Sequence of chain 1.A:
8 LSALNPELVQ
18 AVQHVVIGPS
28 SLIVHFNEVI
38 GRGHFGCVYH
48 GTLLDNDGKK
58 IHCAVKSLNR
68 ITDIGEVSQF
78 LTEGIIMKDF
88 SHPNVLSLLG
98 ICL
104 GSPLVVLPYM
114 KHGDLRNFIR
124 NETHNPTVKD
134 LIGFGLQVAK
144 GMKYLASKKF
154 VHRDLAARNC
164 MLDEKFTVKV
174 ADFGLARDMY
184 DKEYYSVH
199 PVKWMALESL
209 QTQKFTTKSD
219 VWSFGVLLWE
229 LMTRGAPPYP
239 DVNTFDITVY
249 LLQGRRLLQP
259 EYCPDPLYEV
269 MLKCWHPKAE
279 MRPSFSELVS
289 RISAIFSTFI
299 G

Binding-site contacts:
Ligand atom C2 contacts residue PHE42 of chain 1.A at 3.6 Å (hydrophobic).
Ligand atom C5 contacts residue MET164 of chain 1.A at 4.1 Å (hydrophobic).
Ligand atom C contacts residue ALA179 of chain 1.A at 3.8 Å (hydrophobic).
Ligand atom C3 contacts residue MET164 of chain 1.A at 3.7 Å (hydrophobic).
Ligand atom N contacts residue MET113 of chain 1.A at 2.9 Å (h-bond).
Ligand atom C7 contacts residue MET113 of chain 1.A at 3.8 Å (hydrophobic).
Ligand atom C4 contacts residue MET164 of chain 1.A at 3.6 Å (hydrophobic).
Ligand atom C7 contacts residue PRO111 of chain 1.A at 3.1 Å (hydrophobic).
Ligand atom C contacts residue LEU110 of chain 1.A at 3.6 Å (hydrophobic).
Ligand atom C1 contacts residue VAL45 of chain 1.A at 4.1 Å (hydrophobic).
Ligand atom C2 contacts residue VAL45 of chain 1.A at 4.1 Å (hydrophobic).
Ligand atom N contacts residue MET164 of chain 1.A at 4.2 Å.
Ligand atom C2 contacts residue MET164 of chain 1.A at 4.4 Å (hydrophobic).
Ligand atom N1 contacts residue MET164 of chain 1.A at 3.6 Å.
Ligand atom C5 contacts residue ALA61 of chain 1.A at 3.7 Å (hydrophobic).
Ligand atom N1 contacts residue ALA61 of chain 1.A at 4.3 Å.
Ligand atom C6 contacts residue VAL45 of chain 1.A at 4.3 Å (hydrophobic).
Ligand atom N contacts residue PRO111 of chain 1.A at 3.5 Å (h-bond).
Ligand atom O contacts residue MET182 of chain 1.A at 3.8 Å.
Ligand atom N1 contacts residue ILE37 of chain 1.A at 3.8 Å.
Ligand atom C3 contacts residue VAL45 of chain 1.A at 4.3 Å (hydrophobic).
Ligand atom C5 contacts residue PRO111 of chain 1.A at 4.4 Å (hydrophobic).
Ligand atom C3 contacts residue PHE42 of chain 1.A at 3.6 Å (hydrophobic).
Ligand atom N contacts residue ALA61 of chain 1.A at 3.8 Å.
Ligand atom O contacts residue VAL45 of chain 1.A at 3.9 Å.
Ligand atom C4 contacts residue ALA61 of chain 1.A at 4.3 Å (hydrophobic).
Ligand atom C6 contacts residue LEU110 of chain 1.A at 4.1 Å (hydrophobic).
Ligand atom N contacts residue TYR112 of chain 1.A at 3.7 Å.
Ligand atom C contacts residue MET182 of chain 1.A at 4.4 Å (hydrophobic).
Ligand atom C6 contacts residue ALA61 of chain 1.A at 4.2 Å (hydrophobic).
Ligand atom C4 contacts residue ILE37 of chain 1.A at 4.2 Å (hydrophobic).
Ligand atom C7 contacts residue MET164 of chain 1.A at 4.5 Å (hydrophobic).
Ligand atom C7 contacts residue TYR112 of chain 1.A at 4.2 Å (hydrophobic).
Ligand atom C7 contacts residue ALA61 of chain 1.A at 3.3 Å (hydrophobic).
Ligand atom C2 contacts residue MET182 of chain 1.A at 4.4 Å (hydrophobic).
Ligand atom C3 contacts residue ILE37 of chain 1.A at 4.2 Å (hydrophobic).
Ligand atom C1 contacts residue MET182 of chain 1.A at 4.4 Å (hydrophobic).
Ligand atom N1 contacts residue MET113 of chain 1.A at 3.9 Å.

This small molecule binds to this protein.
Small molecule (SMILES): COc1ccc2[nH]ncc2c1